Sequence of chain 1.K:
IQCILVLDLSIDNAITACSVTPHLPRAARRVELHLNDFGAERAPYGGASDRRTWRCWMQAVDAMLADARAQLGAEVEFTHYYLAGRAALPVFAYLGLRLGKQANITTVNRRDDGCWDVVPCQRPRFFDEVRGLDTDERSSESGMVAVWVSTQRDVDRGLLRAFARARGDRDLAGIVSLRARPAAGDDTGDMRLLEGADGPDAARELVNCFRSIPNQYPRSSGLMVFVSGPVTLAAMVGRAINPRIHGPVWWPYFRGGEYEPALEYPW

Sequence of chain 1.A:
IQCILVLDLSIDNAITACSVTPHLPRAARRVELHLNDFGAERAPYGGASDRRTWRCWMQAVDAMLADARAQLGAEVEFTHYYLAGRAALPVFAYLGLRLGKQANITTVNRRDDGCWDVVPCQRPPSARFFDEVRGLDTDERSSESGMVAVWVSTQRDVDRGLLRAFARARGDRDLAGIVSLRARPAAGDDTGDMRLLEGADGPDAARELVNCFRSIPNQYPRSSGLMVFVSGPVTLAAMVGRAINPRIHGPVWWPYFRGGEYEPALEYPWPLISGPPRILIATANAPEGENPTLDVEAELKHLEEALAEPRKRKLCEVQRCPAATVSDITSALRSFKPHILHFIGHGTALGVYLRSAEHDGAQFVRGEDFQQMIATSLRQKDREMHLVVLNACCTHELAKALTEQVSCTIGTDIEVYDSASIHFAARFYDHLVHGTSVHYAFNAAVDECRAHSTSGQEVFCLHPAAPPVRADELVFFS

Binding-site contacts:
Ligand atom OP2 contacts residue ASN109 of chain 1.K at 2.6 Å (h-bond).
Ligand atom N7 contacts residue ARG256 of chain 1.A at 3.1 Å (salt-bridge).
Ligand atom O4' contacts residue PRO242 of chain 1.K at 3.4 Å (h-bond).
Ligand atom N6 contacts residue TRP160 of chain 1.K at 3.5 Å.
Ligand atom C5' contacts residue GLN164 of chain 1.K at 3.4 Å.
Ligand atom C5' contacts residue GLY241 of chain 1.K at 3.4 Å.
Ligand atom C5 contacts residue SER240 of chain 1.K at 3.0 Å.
Ligand atom N7 contacts residue TYR271 of chain 1.K at 2.9 Å (h-bond).
Ligand atom O2' contacts residue ASP112 of chain 1.K at 2.7 Å (salt-bridge).
Ligand atom N3 contacts residue PRO242 of chain 1.K at 3.4 Å.
Ligand atom C8 contacts residue VAL239 of chain 1.K at 3.1 Å (hydrophobic).
Ligand atom OP1 contacts residue ASN254 of chain 1.A at 3.2 Å (h-bond).
Ligand atom C3' contacts residue GLN102 of chain 1.A at 3.4 Å.
Ligand atom N6 contacts residue TYR271 of chain 1.K at 2.9 Å (h-bond).
Ligand atom N6 contacts residue GLY100 of chain 1.A at 3.4 Å.
Ligand atom P contacts residue GLN102 of chain 1.A at 3.5 Å.
Ligand atom C4' contacts residue ALA87 of chain 1.K at 3.4 Å (hydrophobic).
Ligand atom C4' contacts residue GLY241 of chain 1.K at 3.4 Å.
Ligand atom C6 contacts residue SER240 of chain 1.K at 3.2 Å.
Ligand atom N3 contacts residue GLN102 of chain 1.A at 2.9 Å (h-bond).
Ligand atom N7 contacts residue PHE266 of chain 1.K at 3.4 Å.
Ligand atom O2' contacts residue LYS101 of chain 1.A at 3.2 Å.
Ligand atom C2 contacts residue GLN102 of chain 1.A at 3.2 Å.
Ligand atom O5' contacts residue GLN102 of chain 1.A at 3.3 Å (h-bond).
Ligand atom N6 contacts residue TYR45 of chain 1.K at 3.3 Å.
Ligand atom N6 contacts residue ASP117 of chain 1.K at 3.2 Å (salt-bridge).
Ligand atom C5 contacts residue PHE266 of chain 1.K at 3.4 Å (hydrophobic).
Ligand atom N7 contacts residue VAL239 of chain 1.K at 3.5 Å (h-bond).
Ligand atom O3' contacts residue ARG223 of chain 1.A at 3.1 Å (salt-bridge).
Ligand atom C2' contacts residue GLN102 of chain 1.A at 3.4 Å.
Ligand atom N3 contacts residue ILE257 of chain 1.A at 3.4 Å.
Ligand atom O2' contacts residue ARG86 of chain 1.K at 3.2 Å.
Ligand atom O2' contacts residue ARG223 of chain 1.A at 2.7 Å (salt-bridge).
Ligand atom OP1 contacts residue ARG256 of chain 1.A at 2.7 Å (salt-bridge).
Ligand atom C8 contacts residue PHE266 of chain 1.K at 3.5 Å (hydrophobic).
Ligand atom C4 contacts residue GLN102 of chain 1.A at 3.1 Å.
Ligand atom O4' contacts residue ALA87 of chain 1.K at 3.4 Å (h-bond).
Ligand atom OP1 contacts residue GLN102 of chain 1.A at 2.6 Å (h-bond).
Ligand atom O4' contacts residue GLY241 of chain 1.K at 3.3 Å.
Ligand atom N7 contacts residue SER240 of chain 1.K at 3.1 Å (h-bond).

This small molecule binds to this protein.
Small molecule (SMILES): Nc1ncnc2c1ncn2[C@@H]1O[C@H](CO[P](=O)(O)O[C@H]2[C@@H](O)[C@H](n3cnc4c(N)ncnc43)O[C@@H]2CO[P](=O)(O)O[C@H]2[C@@H](O)[C@H](n3cnc4c(N)ncnc43)O[C@@H]2CO)[C@@H](O)[C@H]1O